Binding-site contacts:
Ligand atom PA contacts residue ARG58 of chain 1.L at 3.5 Å.
Ligand atom PA contacts residue ASP101 of chain 1.L at 3.5 Å.
Ligand atom O2G contacts residue LYS206 of chain 1.L at 2.7 Å (salt-bridge).
Ligand atom C4' contacts residue ARG58 of chain 1.L at 3.4 Å.
Ligand atom N3A contacts residue ASP205 of chain 1.L at 2.9 Å (salt-bridge).
Ligand atom O2A contacts residue HIS109 of chain 1.L at 2.9 Å (h-bond).
Ligand atom O1A contacts residue FE1 of chain 1.OC at 1.7 Å.
Ligand atom O1G contacts residue ARG260 of chain 1.L at 3.3 Å (salt-bridge).
Ligand atom O5' contacts residue ARG58 of chain 1.L at 3.0 Å (salt-bridge).
Ligand atom O1A contacts residue ASP101 of chain 1.L at 2.3 Å (salt-bridge).
Ligand atom O4' contacts residue HIS109 of chain 1.L at 2.9 Å.
Ligand atom O2B contacts residue MG1 of chain 1.PC at 2.2 Å.
Ligand atom O5' contacts residue FE1 of chain 1.OC at 3.4 Å.
Ligand atom O1G contacts residue TYR209 of chain 1.L at 2.4 Å (h-bond).
Ligand atom O4 contacts residue TYR268 of chain 1.L at 3.1 Å (h-bond).
Ligand atom O2G contacts residue MG1 of chain 1.PC at 2.5 Å.
Ligand atom C5M contacts residue LEU44 of chain 1.L at 3.0 Å (hydrophobic).
Ligand atom PG contacts residue LYS206 of chain 1.L at 3.6 Å.
Ligand atom O1A contacts residue ARG58 of chain 1.L at 3.2 Å (salt-bridge).
Ligand atom N3 contacts residue GLN269 of chain 1.L at 3.4 Å (h-bond).
Ligand atom C5M contacts residue ASP277 of chain 1.L at 3.5 Å.
Ligand atom O1A contacts residue ASP205 of chain 1.L at 2.9 Å (salt-bridge).
Ligand atom C4 contacts residue TYR268 of chain 1.L at 3.4 Å (hydrophobic).
Ligand atom O2B contacts residue ASP205 of chain 1.L at 2.9 Å (salt-bridge).
Ligand atom O3G contacts residue ARG260 of chain 1.L at 2.7 Å (salt-bridge).
Ligand atom PB contacts residue MG1 of chain 1.PC at 3.6 Å.
Ligand atom O3' contacts residue ASP213 of chain 1.L at 2.8 Å (salt-bridge).
Ligand atom O1G contacts residue LYS206 of chain 1.L at 3.3 Å.
Ligand atom PA contacts residue FE1 of chain 1.OC at 3.0 Å.
Ligand atom PB contacts residue ASP205 of chain 1.L at 3.4 Å.
Ligand atom O2A contacts residue HIS127 of chain 1.L at 3.1 Å (h-bond).
Ligand atom O4 contacts residue GLN269 of chain 1.L at 3.5 Å (h-bond).
Ligand atom O1B contacts residue HIS127 of chain 1.L at 3.6 Å.
Ligand atom O4' contacts residue ARG58 of chain 1.L at 3.5 Å (salt-bridge).
Ligand atom O3' contacts residue TYR209 of chain 1.L at 3.3 Å.
Ligand atom O1A contacts residue HIS100 of chain 1.L at 3.5 Å (h-bond).
Ligand atom O2A contacts residue HIS104 of chain 1.L at 3.2 Å (h-bond).
Ligand atom PA contacts residue ASP205 of chain 1.L at 3.5 Å.
Ligand atom C5' contacts residue HIS109 of chain 1.L at 3.2 Å.
Ligand atom O2 contacts residue HIS264 of chain 1.L at 3.4 Å.

Sequence of chain 1.L:
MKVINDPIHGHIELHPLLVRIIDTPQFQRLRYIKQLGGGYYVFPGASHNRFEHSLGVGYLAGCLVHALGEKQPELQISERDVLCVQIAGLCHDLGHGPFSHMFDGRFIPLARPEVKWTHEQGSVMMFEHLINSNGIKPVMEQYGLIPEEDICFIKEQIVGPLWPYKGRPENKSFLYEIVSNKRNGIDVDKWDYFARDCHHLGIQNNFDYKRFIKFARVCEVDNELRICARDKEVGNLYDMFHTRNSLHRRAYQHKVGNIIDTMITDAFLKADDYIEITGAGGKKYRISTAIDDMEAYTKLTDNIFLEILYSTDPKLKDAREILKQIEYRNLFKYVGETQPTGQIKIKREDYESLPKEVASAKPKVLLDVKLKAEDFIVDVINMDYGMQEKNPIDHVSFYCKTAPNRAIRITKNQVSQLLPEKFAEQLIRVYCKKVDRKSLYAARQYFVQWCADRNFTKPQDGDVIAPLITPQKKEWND

A small-molecule ligand and the protein it binds are described below.
Small molecule (SMILES): Cc1cn([C@H]2C[C@H](O)[C@@H](COP(=O)(O)NP(=O)(O)OP(=O)(O)O)O2)c(=O)[nH]c1=O